Sequence of chain 1.A:
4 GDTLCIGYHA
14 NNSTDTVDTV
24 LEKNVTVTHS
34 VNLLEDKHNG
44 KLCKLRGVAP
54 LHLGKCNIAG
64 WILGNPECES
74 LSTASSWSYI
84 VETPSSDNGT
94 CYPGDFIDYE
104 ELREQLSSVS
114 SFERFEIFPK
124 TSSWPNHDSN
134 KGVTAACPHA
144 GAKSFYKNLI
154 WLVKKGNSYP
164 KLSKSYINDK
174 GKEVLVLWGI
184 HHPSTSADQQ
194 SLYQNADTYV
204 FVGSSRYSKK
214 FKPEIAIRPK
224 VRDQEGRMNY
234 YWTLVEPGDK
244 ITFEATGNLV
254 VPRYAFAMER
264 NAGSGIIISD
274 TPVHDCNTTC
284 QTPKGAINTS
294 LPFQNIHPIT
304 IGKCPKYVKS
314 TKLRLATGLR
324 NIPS

A small-molecule ligand and the protein it binds are described below.
Small molecule (SMILES): CC(=O)N[C@H]1[C@H](O[C@H]2[C@H](O)[C@@H](NC(C)=O)CO[C@@H]2CO)O[C@H](CO)[C@@H](O)[C@@H]1O

Binding-site contacts:
Ligand atom C1 contacts residue GLU70 of chain 1.A at 4.2 Å.
Ligand atom C8 contacts residue PRO69 of chain 1.A at 4.0 Å (hydrophobic).
Ligand atom O7 contacts residue CYS94 of chain 1.A at 3.5 Å.
Ligand atom C7 contacts residue CYS94 of chain 1.A at 4.3 Å (hydrophobic).
Ligand atom C7 contacts residue GLU70 of chain 1.A at 4.0 Å.
Ligand atom N2 contacts residue ASN68 of chain 1.A at 4.5 Å.
Ligand atom O5 contacts residue ASN91 of chain 1.A at 2.4 Å (h-bond).
Ligand atom C3 contacts residue ASN91 of chain 1.A at 3.9 Å.
Ligand atom C6 contacts residue ARG225 of chain 1.A at 4.3 Å.
Ligand atom C5 contacts residue ASN91 of chain 1.A at 3.8 Å.
Ligand atom N2 contacts residue ASN91 of chain 1.A at 3.0 Å (h-bond).
Ligand atom C8 contacts residue GLU70 of chain 1.A at 4.0 Å.
Ligand atom O5 contacts residue ASP90 of chain 1.A at 3.5 Å (salt-bridge).
Ligand atom C1 contacts residue ASP90 of chain 1.A at 4.2 Å.
Ligand atom O7 contacts residue ARG225 of chain 1.A at 4.0 Å.
Ligand atom O5 contacts residue ARG225 of chain 1.A at 4.3 Å.
Ligand atom C7 contacts residue ASN91 of chain 1.A at 3.3 Å.
Ligand atom O3 contacts residue ARG225 of chain 1.A at 3.2 Å (salt-bridge).
Ligand atom O7 contacts residue ASN68 of chain 1.A at 3.0 Å (h-bond).
Ligand atom C2 contacts residue ARG225 of chain 1.A at 4.2 Å.
Ligand atom N2 contacts residue GLU70 of chain 1.A at 3.8 Å.
Ligand atom C7 contacts residue ASN68 of chain 1.A at 3.6 Å.
Ligand atom C4 contacts residue ASN91 of chain 1.A at 4.3 Å.
Ligand atom O7 contacts residue ASN91 of chain 1.A at 3.2 Å (h-bond).
Ligand atom N2 contacts residue ARG225 of chain 1.A at 4.1 Å.
Ligand atom C1 contacts residue ASN91 of chain 1.A at 1.5 Å.
Ligand atom O6 contacts residue ASN91 of chain 1.A at 4.2 Å.
Ligand atom C8 contacts residue ASN68 of chain 1.A at 3.3 Å.
Ligand atom C8 contacts residue PRO141 of chain 1.A at 3.9 Å (hydrophobic).
Ligand atom C8 contacts residue CYS140 of chain 1.A at 4.2 Å (hydrophobic).
Ligand atom C6 contacts residue ASP90 of chain 1.A at 4.4 Å.
Ligand atom C8 contacts residue CYS94 of chain 1.A at 4.4 Å (hydrophobic).
Ligand atom C2 contacts residue ASN91 of chain 1.A at 2.5 Å.
Ligand atom C3 contacts residue ARG225 of chain 1.A at 4.3 Å.
Ligand atom C7 contacts residue ARG225 of chain 1.A at 4.0 Å.